Binding-site contacts:
Ligand atom C4 contacts residue ASN332 of chain 1.G at 4.1 Å.
Ligand atom O7 contacts residue ASN332 of chain 1.G at 3.7 Å.
Ligand atom C5 contacts residue ASN332 of chain 1.G at 3.7 Å.
Ligand atom C1 contacts residue ASN332 of chain 1.G at 1.4 Å.
Ligand atom O5 contacts residue ASN332 of chain 1.G at 2.4 Å (h-bond).
Ligand atom C2 contacts residue ASN332 of chain 1.G at 2.4 Å.
Ligand atom N2 contacts residue ASN332 of chain 1.G at 2.8 Å (h-bond).
Ligand atom C5 contacts residue TRP388 of chain 1.G at 4.1 Å (hydrophobic).
Ligand atom C1 contacts residue TRP388 of chain 1.G at 3.9 Å (hydrophobic).
Ligand atom C8 contacts residue LYS328 of chain 1.G at 4.1 Å.
Ligand atom C8 contacts residue ASN332 of chain 1.G at 4.1 Å.
Ligand atom C3 contacts residue ASN332 of chain 1.G at 3.7 Å.
Ligand atom O5 contacts residue TRP388 of chain 1.G at 4.1 Å.
Ligand atom C7 contacts residue ASN332 of chain 1.G at 3.4 Å.

A small-molecule ligand and the protein it binds are described below.
Small molecule (SMILES): CC(=O)N[C@@H]1[C@@H](O)[C@H](O)[C@@H](CO)O[C@H]1O

Sequence of chain 1.G:
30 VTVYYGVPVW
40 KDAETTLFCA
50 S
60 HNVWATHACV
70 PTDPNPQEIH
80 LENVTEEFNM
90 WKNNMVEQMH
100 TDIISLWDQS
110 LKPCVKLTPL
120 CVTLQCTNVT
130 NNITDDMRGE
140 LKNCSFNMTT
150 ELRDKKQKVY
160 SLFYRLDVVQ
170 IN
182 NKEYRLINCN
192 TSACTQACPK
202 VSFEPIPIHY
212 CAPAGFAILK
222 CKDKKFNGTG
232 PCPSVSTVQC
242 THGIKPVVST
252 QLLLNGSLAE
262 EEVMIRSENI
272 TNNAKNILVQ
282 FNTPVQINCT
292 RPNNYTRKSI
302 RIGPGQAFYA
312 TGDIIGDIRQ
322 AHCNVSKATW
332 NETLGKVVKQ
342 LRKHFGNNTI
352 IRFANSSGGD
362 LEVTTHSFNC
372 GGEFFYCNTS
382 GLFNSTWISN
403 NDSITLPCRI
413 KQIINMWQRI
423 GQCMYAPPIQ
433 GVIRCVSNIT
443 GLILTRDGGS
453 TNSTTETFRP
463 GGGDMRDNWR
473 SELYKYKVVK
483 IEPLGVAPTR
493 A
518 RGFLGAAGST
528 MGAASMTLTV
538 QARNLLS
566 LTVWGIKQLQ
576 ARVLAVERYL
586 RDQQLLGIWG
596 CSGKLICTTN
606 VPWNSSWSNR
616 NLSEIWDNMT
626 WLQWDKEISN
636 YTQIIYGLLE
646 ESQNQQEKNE